A small-molecule ligand and the protein it binds are described below.
Small molecule (SMILES): O=c1[nH]cnc2c(-n3cc(CCN4CCC(c5cccc(C(F)(F)F)c5)CC4)cn3)nccc12

Sequence of chain 1.A:
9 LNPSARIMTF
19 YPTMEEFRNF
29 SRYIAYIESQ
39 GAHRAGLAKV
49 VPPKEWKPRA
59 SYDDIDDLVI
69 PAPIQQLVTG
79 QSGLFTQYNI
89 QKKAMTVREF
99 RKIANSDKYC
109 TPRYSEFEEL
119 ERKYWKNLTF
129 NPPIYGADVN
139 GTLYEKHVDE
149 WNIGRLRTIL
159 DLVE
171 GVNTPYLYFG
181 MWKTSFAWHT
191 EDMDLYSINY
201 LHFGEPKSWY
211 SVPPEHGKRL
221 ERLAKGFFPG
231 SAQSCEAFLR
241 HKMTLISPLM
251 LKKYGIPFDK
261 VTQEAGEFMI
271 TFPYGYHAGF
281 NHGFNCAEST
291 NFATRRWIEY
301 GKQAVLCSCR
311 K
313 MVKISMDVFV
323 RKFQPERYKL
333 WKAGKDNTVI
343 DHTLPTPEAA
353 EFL

Binding-site contacts:
Ligand atom N4 contacts residue TYR178 of chain 1.A at 3.7 Å.
Ligand atom C16 contacts residue PHE186 of chain 1.A at 3.9 Å (hydrophobic).
Ligand atom N2 contacts residue HIS189 of chain 1.A at 2.8 Å (h-bond).
Ligand atom C16 contacts residue HIS277 of chain 1.A at 3.6 Å.
Ligand atom N5 contacts residue TYR178 of chain 1.A at 3.7 Å.
Ligand atom C15 contacts residue ZN1 of chain 1.E at 3.0 Å.
Ligand atom C21 contacts residue LYS207 of chain 1.A at 3.9 Å.
Ligand atom N2 contacts residue ZN1 of chain 1.E at 2.3 Å.
Ligand atom C16 contacts residue TRP209 of chain 1.A at 3.5 Å (hydrophobic).
Ligand atom O contacts residue LYS207 of chain 1.A at 2.8 Å (salt-bridge).
Ligand atom N1 contacts residue ZN1 of chain 1.E at 3.0 Å.
Ligand atom C17 contacts residue ASN199 of chain 1.A at 3.9 Å.
Ligand atom O contacts residue PHE186 of chain 1.A at 3.5 Å.
Ligand atom C16 contacts residue ZN1 of chain 1.E at 3.1 Å.
Ligand atom C21 contacts residue TYR133 of chain 1.A at 3.5 Å (hydrophobic).
Ligand atom C14 contacts residue ZN1 of chain 1.E at 3.5 Å.
Ligand atom C9 contacts residue ASP136 of chain 1.A at 3.9 Å.
Ligand atom O contacts residue TYR133 of chain 1.A at 3.3 Å (h-bond).
Ligand atom C20 contacts residue TYR133 of chain 1.A at 3.8 Å (hydrophobic).
Ligand atom C20 contacts residue PHE186 of chain 1.A at 3.9 Å (hydrophobic).
Ligand atom N1 contacts residue HIS189 of chain 1.A at 3.3 Å (h-bond).
Ligand atom C11 contacts residue LYS242 of chain 1.A at 3.7 Å.
Ligand atom C15 contacts residue HIS189 of chain 1.A at 3.6 Å.
Ligand atom C17 contacts residue PHE186 of chain 1.A at 3.6 Å (hydrophobic).
Ligand atom N3 contacts residue HIS189 of chain 1.A at 3.2 Å (h-bond).
Ligand atom C12 contacts residue LYS242 of chain 1.A at 3.8 Å.
Ligand atom C20 contacts residue TYR178 of chain 1.A at 3.4 Å (hydrophobic).
Ligand atom C14 contacts residue LYS242 of chain 1.A at 3.9 Å.
Ligand atom N2 contacts residue GLU191 of chain 1.A at 3.2 Å (salt-bridge).
Ligand atom C14 contacts residue HIS189 of chain 1.A at 3.6 Å.
Ligand atom C18 contacts residue PHE186 of chain 1.A at 3.7 Å (hydrophobic).
Ligand atom C17 contacts residue TRP209 of chain 1.A at 3.6 Å (hydrophobic).
Ligand atom C14 contacts residue GLU191 of chain 1.A at 3.3 Å.
Ligand atom N4 contacts residue PHE186 of chain 1.A at 4.0 Å.
Ligand atom N5 contacts residue TYR133 of chain 1.A at 2.8 Å (h-bond).
Ligand atom N3 contacts residue GLU191 of chain 1.A at 3.9 Å.
Ligand atom C21 contacts residue PHE186 of chain 1.A at 3.5 Å (hydrophobic).
Ligand atom C22 contacts residue ASP192 of chain 1.A at 3.7 Å.
Ligand atom N3 contacts residue HIS277 of chain 1.A at 3.5 Å (h-bond).
Ligand atom N3 contacts residue ZN1 of chain 1.E at 2.1 Å.